Sequence of chain 1.A:
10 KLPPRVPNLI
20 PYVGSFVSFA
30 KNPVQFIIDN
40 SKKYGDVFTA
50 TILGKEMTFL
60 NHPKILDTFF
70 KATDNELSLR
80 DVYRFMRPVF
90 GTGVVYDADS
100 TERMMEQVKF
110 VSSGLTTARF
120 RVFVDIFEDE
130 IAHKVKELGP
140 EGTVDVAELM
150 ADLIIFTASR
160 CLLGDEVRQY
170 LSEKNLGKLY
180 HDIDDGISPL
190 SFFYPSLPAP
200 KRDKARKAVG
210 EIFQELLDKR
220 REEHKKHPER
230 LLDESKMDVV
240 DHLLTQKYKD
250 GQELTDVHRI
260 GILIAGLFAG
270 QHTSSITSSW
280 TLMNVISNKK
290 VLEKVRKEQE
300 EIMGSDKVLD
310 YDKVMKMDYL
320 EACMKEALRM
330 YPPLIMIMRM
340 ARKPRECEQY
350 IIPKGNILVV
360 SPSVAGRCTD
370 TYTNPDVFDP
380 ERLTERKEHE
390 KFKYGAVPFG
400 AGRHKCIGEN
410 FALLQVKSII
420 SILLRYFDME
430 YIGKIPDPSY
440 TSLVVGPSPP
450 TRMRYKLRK

A protein and the small-molecule ligand that binds it are described below.
Small molecule (SMILES): CC[C@@H](C)n1ncn(-c2ccc(N3CCN(c4ccc(OC[C@H]5CO[C@](Cn6cncn6)(c6ccc(Cl)cc6Cl)O5)cc4)CC3)cc2)c1=O

Binding-site contacts:
Ligand atom C32 contacts residue TYR95 of chain 1.A at 3.6 Å (hydrophobic).
Ligand atom C44 contacts residue PHE89 of chain 1.A at 3.5 Å (hydrophobic).
Ligand atom N41 contacts residue ALA268 of chain 1.A at 3.6 Å.
Ligand atom C09 contacts residue TYR439 of chain 1.A at 3.0 Å (hydrophobic).
Ligand atom C27 contacts residue PHE84 of chain 1.A at 3.7 Å (hydrophobic).
Ligand atom CL9 contacts residue MET85 of chain 1.A at 3.6 Å.
Ligand atom C16 contacts residue PHE28 of chain 1.A at 3.7 Å (hydrophobic).
Ligand atom C47 contacts residue TYR95 of chain 1.A at 3.3 Å (hydrophobic).
Ligand atom C28 contacts residue MET337 of chain 1.A at 3.5 Å (hydrophobic).
Ligand atom C15 contacts residue PHE192 of chain 1.A at 3.6 Å (hydrophobic).
Ligand atom CL9 contacts residue PHE89 of chain 1.A at 3.2 Å.
Ligand atom N37 contacts residue LEU333 of chain 1.A at 3.6 Å.
Ligand atom C09 contacts residue ALA29 of chain 1.A at 3.3 Å (hydrophobic).
Ligand atom C44 contacts residue ALA264 of chain 1.A at 3.2 Å (hydrophobic).
Ligand atom C13 contacts residue PRO188 of chain 1.A at 3.4 Å (hydrophobic).
Ligand atom CL8 contacts residue ALA264 of chain 1.A at 3.4 Å.
Ligand atom O29 contacts residue TYR82 of chain 1.A at 3.2 Å.
Ligand atom C04 contacts residue PHE25 of chain 1.A at 3.6 Å (hydrophobic).
Ligand atom C43 contacts residue PHE89 of chain 1.A at 3.6 Å (hydrophobic).
Ligand atom C12 contacts residue TYR439 of chain 1.A at 3.7 Å (hydrophobic).
Ligand atom C40 contacts residue ALA268 of chain 1.A at 3.4 Å (hydrophobic).
Ligand atom N05 contacts residue ALA29 of chain 1.A at 3.6 Å.
Ligand atom C27 contacts residue TYR82 of chain 1.A at 3.4 Å (hydrophobic).
Ligand atom C12 contacts residue PRO188 of chain 1.A at 3.4 Å (hydrophobic).
Ligand atom CL9 contacts residue PHE267 of chain 1.A at 3.0 Å.
Ligand atom C38 contacts residue HEM1 of chain 1.B at 3.0 Å.
Ligand atom C22 contacts residue MET335 of chain 1.A at 3.4 Å (hydrophobic).
Ligand atom C40 contacts residue THR272 of chain 1.A at 3.5 Å.
Ligand atom C26 contacts residue TYR82 of chain 1.A at 3.5 Å (hydrophobic).
Ligand atom N39 contacts residue HEM1 of chain 1.B at 2.1 Å.
Ligand atom C46 contacts residue HEM1 of chain 1.B at 3.4 Å.
Ligand atom C31 contacts residue TYR82 of chain 1.A at 3.6 Å (hydrophobic).
Ligand atom N41 contacts residue THR272 of chain 1.A at 3.6 Å.
Ligand atom C40 contacts residue HEM1 of chain 1.B at 3.2 Å.
Ligand atom C18 contacts residue PHE191 of chain 1.A at 3.4 Å (hydrophobic).
Ligand atom C19 contacts residue LEU442 of chain 1.A at 3.6 Å (hydrophobic).
Ligand atom N10 contacts residue ALA29 of chain 1.A at 2.9 Å (h-bond).
Ligand atom N10 contacts residue TYR439 of chain 1.A at 3.4 Å (h-bond).
Ligand atom C44 contacts residue ALA268 of chain 1.A at 3.6 Å (hydrophobic).
Ligand atom C30 contacts residue TYR82 of chain 1.A at 3.6 Å (hydrophobic).